Binding-site contacts:
Ligand atom O2A contacts residue SER68 of chain 1.D at 2.9 Å (h-bond).
Ligand atom PG contacts residue ASP189 of chain 1.D at 3.7 Å.
Ligand atom N9 contacts residue PHE14 of chain 1.D at 3.8 Å.
Ligand atom O5' contacts residue GLY66 of chain 1.D at 3.0 Å (h-bond).
Ligand atom N3 contacts residue PHE14 of chain 1.D at 3.6 Å.
Ligand atom O2' contacts residue THR41 of chain 1.D at 3.4 Å (h-bond).
Ligand atom O2A contacts residue GLY66 of chain 1.D at 3.6 Å.
Ligand atom O2' contacts residue VAL42 of chain 1.D at 2.9 Å (h-bond).
Ligand atom O2' contacts residue GLY43 of chain 1.D at 3.5 Å.
Ligand atom O3' contacts residue GLY64 of chain 1.D at 3.2 Å (h-bond).
Ligand atom N7 contacts residue PHE14 of chain 1.D at 3.8 Å.
Ligand atom O1A contacts residue GLY66 of chain 1.D at 3.0 Å (h-bond).
Ligand atom O1G contacts residue GLU190 of chain 1.D at 3.3 Å (salt-bridge).
Ligand atom O2G contacts residue SER68 of chain 1.D at 3.8 Å.
Ligand atom O5' contacts residue SER65 of chain 1.D at 3.7 Å.
Ligand atom O1A contacts residue LEU62 of chain 1.D at 3.5 Å (h-bond).
Ligand atom O1G contacts residue ASP189 of chain 1.D at 3.0 Å (salt-bridge).
Ligand atom PA contacts residue GLY64 of chain 1.D at 3.7 Å.
Ligand atom C2' contacts residue THR41 of chain 1.D at 3.7 Å.
Ligand atom O4' contacts residue GLY43 of chain 1.D at 3.8 Å.
Ligand atom C2 contacts residue PHE14 of chain 1.D at 3.8 Å (hydrophobic).
Ligand atom N3B contacts residue LYS67 of chain 1.D at 3.5 Å (salt-bridge).
Ligand atom O1B contacts residue SER68 of chain 1.D at 3.8 Å.
Ligand atom O2A contacts residue LYS67 of chain 1.D at 3.6 Å (salt-bridge).
Ligand atom O1A contacts residue SER65 of chain 1.D at 3.3 Å (h-bond).
Ligand atom O1G contacts residue LYS67 of chain 1.D at 3.5 Å.
Ligand atom C8 contacts residue THR41 of chain 1.D at 3.8 Å.
Ligand atom O1A contacts residue GLY64 of chain 1.D at 3.3 Å (h-bond).
Ligand atom C6 contacts residue PHE14 of chain 1.D at 3.6 Å (hydrophobic).
Ligand atom N3 contacts residue THR69 of chain 1.D at 3.5 Å (h-bond).
Ligand atom O3G contacts residue GLU190 of chain 1.D at 3.1 Å (salt-bridge).
Ligand atom O3A contacts residue GLY64 of chain 1.D at 3.6 Å (h-bond).
Ligand atom O2' contacts residue LYS31 of chain 1.D at 3.2 Å (salt-bridge).
Ligand atom C5 contacts residue PHE14 of chain 1.D at 3.6 Å (hydrophobic).
Ligand atom O5' contacts residue GLY64 of chain 1.D at 3.3 Å.
Ligand atom C4 contacts residue PHE14 of chain 1.D at 3.6 Å (hydrophobic).
Ligand atom O2B contacts residue SER63 of chain 1.D at 2.9 Å (h-bond).
Ligand atom O2G contacts residue ASP189 of chain 1.D at 3.1 Å (salt-bridge).
Ligand atom PA contacts residue GLY66 of chain 1.D at 3.4 Å.
Ligand atom O1A contacts residue LYS67 of chain 1.D at 3.3 Å (salt-bridge).

This protein binds this small molecule.
Small molecule (SMILES): Nc1ncnc2c1ncn2[C@@H]1O[C@H](CO[P](=O)(O)O[P](=O)(O)NP(=O)(O)O)[C@@H](O)[C@H]1O

Sequence of chain 1.D:
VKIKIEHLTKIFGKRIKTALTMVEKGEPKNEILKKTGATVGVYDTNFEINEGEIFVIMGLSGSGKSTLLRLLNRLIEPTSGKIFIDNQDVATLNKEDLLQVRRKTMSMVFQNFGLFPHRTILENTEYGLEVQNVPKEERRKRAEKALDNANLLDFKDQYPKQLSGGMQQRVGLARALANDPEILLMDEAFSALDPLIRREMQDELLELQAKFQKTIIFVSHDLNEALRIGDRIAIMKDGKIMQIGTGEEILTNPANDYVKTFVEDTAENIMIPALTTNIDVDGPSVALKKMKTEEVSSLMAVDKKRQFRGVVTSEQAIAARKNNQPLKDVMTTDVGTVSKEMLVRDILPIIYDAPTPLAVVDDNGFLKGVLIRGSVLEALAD